Sequence of chain 2.A:
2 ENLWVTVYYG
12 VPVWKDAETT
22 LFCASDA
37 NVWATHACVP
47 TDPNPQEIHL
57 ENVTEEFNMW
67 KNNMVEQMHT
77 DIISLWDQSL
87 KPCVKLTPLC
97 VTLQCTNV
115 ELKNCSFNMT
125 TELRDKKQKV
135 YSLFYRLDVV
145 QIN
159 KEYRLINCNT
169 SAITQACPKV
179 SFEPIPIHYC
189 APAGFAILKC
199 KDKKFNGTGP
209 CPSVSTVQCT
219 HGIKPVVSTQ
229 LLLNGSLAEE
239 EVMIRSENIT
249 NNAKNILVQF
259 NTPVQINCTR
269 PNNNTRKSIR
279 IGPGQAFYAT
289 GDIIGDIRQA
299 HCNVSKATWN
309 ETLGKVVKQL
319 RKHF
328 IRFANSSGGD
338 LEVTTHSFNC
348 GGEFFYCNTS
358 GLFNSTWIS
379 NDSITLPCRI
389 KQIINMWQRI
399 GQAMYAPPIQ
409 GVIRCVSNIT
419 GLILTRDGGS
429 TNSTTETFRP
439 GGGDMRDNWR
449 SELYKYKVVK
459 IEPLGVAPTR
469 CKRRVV

This small molecule binds to this protein.
Small molecule (SMILES): CC(=O)N[C@H]1[C@H](O[C@H]2[C@H](O)[C@@H](NC(C)=O)CO[C@@H]2CO)O[C@H](CO)[C@@H](O[C@@H]2O[C@H](CO)[C@@H](O)[C@H](O[C@H]3O[C@H](CO)[C@@H](O)[C@H](O)[C@@H]3O)[C@@H]2O)[C@@H]1O

Binding-site contacts:
Ligand atom O5 contacts residue ASN416 of chain 2.A at 2.3 Å (h-bond).
Ligand atom C8 contacts residue NAG1 of chain 2.O at 3.6 Å.
Ligand atom C4 contacts residue ASN416 of chain 2.A at 4.2 Å.
Ligand atom C6 contacts residue ASN416 of chain 2.A at 4.3 Å.
Ligand atom O7 contacts residue LYS222 of chain 2.A at 4.4 Å.
Ligand atom N2 contacts residue ASN416 of chain 2.A at 2.9 Å (h-bond).
Ligand atom C3 contacts residue ASN416 of chain 2.A at 3.8 Å.
Ligand atom C2 contacts residue ASN416 of chain 2.A at 2.5 Å.
Ligand atom C6 contacts residue PRO261 of chain 2.A at 4.0 Å (hydrophobic).
Ligand atom C1 contacts residue ASN416 of chain 2.A at 1.4 Å.
Ligand atom O6 contacts residue ASN416 of chain 2.A at 3.7 Å.
Ligand atom O6 contacts residue PRO261 of chain 2.A at 3.2 Å.
Ligand atom C8 contacts residue LYS222 of chain 2.A at 4.3 Å.
Ligand atom C7 contacts residue ASN416 of chain 2.A at 3.8 Å.
Ligand atom O5 contacts residue PRO261 of chain 2.A at 4.3 Å.
Ligand atom O7 contacts residue ASN416 of chain 2.A at 4.2 Å.
Ligand atom C5 contacts residue ASN416 of chain 2.A at 3.6 Å.